Sequence of chain 1.D:
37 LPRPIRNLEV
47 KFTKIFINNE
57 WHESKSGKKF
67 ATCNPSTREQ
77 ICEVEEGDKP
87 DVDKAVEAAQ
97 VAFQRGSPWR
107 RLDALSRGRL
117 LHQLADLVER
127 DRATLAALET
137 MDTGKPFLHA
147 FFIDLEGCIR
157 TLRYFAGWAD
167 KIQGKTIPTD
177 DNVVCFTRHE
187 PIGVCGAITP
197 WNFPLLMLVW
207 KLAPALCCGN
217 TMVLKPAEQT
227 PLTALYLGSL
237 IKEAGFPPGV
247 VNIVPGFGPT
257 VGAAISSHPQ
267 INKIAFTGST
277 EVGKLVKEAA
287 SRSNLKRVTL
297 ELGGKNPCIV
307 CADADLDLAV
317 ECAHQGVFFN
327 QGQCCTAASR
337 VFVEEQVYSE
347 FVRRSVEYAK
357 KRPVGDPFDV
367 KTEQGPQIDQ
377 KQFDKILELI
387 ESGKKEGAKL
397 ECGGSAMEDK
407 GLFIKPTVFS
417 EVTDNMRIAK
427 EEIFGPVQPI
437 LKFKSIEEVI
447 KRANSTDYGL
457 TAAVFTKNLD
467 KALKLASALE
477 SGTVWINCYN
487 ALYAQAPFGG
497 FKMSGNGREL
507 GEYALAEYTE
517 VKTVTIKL

A small-molecule ligand and the protein it binds are described below.
Small molecule (SMILES): CC1=C(/C=C/C(C)=C/C=C/C(C)=C/C(=O)O)C(C)(C)CCC1

Binding-site contacts:
Ligand atom C15 contacts residue CYS331 of chain 1.D at 3.1 Å (hydrophobic).
Ligand atom C4 contacts residue TYR489 of chain 1.D at 3.9 Å (hydrophobic).
Ligand atom C15 contacts residue PHE199 of chain 1.D at 4.0 Å (hydrophobic).
Ligand atom C4 contacts residue ALA490 of chain 1.D at 3.8 Å (hydrophobic).
Ligand atom C19 contacts residue ILE149 of chain 1.D at 3.7 Å (hydrophobic).
Ligand atom C16 contacts residue ILE149 of chain 1.D at 4.0 Å (hydrophobic).
Ligand atom C20 contacts residue THR332 of chain 1.D at 3.8 Å.
Ligand atom C14 contacts residue CYS331 of chain 1.D at 3.8 Å (hydrophobic).
Ligand atom C4 contacts residue LEU488 of chain 1.D at 3.4 Å (hydrophobic).
Ligand atom C2 contacts residue GLY153 of chain 1.D at 3.5 Å.
Ligand atom C6 contacts residue LEU488 of chain 1.D at 3.9 Å (hydrophobic).
Ligand atom C19 contacts residue ASN486 of chain 1.D at 3.8 Å.
Ligand atom C13 contacts residue THR332 of chain 1.D at 4.0 Å.
Ligand atom C3 contacts residue GLY153 of chain 1.D at 4.0 Å.
Ligand atom C5 contacts residue GLY153 of chain 1.D at 4.0 Å.
Ligand atom C20 contacts residue PHE199 of chain 1.D at 3.6 Å (hydrophobic).
Ligand atom C15 contacts residue MET203 of chain 1.D at 3.6 Å (hydrophobic).
Ligand atom O2 contacts residue MET203 of chain 1.D at 2.9 Å (h-bond).
Ligand atom C17 contacts residue LEU488 of chain 1.D at 3.3 Å (hydrophobic).
Ligand atom C11 contacts residue LEU488 of chain 1.D at 3.7 Å (hydrophobic).
Ligand atom C20 contacts residue CYS331 of chain 1.D at 3.8 Å (hydrophobic).
Ligand atom C20 contacts residue CYS330 of chain 1.D at 3.1 Å (hydrophobic).
Ligand atom C9 contacts residue LEU488 of chain 1.D at 3.7 Å (hydrophobic).
Ligand atom C14 contacts residue PHE199 of chain 1.D at 4.0 Å (hydrophobic).
Ligand atom C2 contacts residue ARG156 of chain 1.D at 3.6 Å.
Ligand atom C8 contacts residue LEU488 of chain 1.D at 3.7 Å (hydrophobic).
Ligand atom C13 contacts residue PHE199 of chain 1.D at 3.8 Å (hydrophobic).
Ligand atom O2 contacts residue CYS331 of chain 1.D at 3.4 Å (h-bond).
Ligand atom O1 contacts residue CYS330 of chain 1.D at 4.0 Å.
Ligand atom C12 contacts residue LEU488 of chain 1.D at 3.7 Å (hydrophobic).
Ligand atom C17 contacts residue ARG156 of chain 1.D at 4.0 Å.
Ligand atom C5 contacts residue LEU488 of chain 1.D at 3.9 Å (hydrophobic).
Ligand atom O2 contacts residue GLU297 of chain 1.D at 3.7 Å.
Ligand atom C14 contacts residue MET203 of chain 1.D at 3.3 Å (hydrophobic).
Ligand atom O1 contacts residue CYS331 of chain 1.D at 2.8 Å (h-bond).
Ligand atom O1 contacts residue ASN198 of chain 1.D at 3.4 Å (h-bond).
Ligand atom C18 contacts residue TRP206 of chain 1.D at 3.9 Å (hydrophobic).
Ligand atom C10 contacts residue LEU488 of chain 1.D at 3.1 Å (hydrophobic).
Ligand atom C3 contacts residue ARG156 of chain 1.D at 3.8 Å.
Ligand atom C16 contacts residue GLU152 of chain 1.D at 3.9 Å.